Sequence of chain 1.A:
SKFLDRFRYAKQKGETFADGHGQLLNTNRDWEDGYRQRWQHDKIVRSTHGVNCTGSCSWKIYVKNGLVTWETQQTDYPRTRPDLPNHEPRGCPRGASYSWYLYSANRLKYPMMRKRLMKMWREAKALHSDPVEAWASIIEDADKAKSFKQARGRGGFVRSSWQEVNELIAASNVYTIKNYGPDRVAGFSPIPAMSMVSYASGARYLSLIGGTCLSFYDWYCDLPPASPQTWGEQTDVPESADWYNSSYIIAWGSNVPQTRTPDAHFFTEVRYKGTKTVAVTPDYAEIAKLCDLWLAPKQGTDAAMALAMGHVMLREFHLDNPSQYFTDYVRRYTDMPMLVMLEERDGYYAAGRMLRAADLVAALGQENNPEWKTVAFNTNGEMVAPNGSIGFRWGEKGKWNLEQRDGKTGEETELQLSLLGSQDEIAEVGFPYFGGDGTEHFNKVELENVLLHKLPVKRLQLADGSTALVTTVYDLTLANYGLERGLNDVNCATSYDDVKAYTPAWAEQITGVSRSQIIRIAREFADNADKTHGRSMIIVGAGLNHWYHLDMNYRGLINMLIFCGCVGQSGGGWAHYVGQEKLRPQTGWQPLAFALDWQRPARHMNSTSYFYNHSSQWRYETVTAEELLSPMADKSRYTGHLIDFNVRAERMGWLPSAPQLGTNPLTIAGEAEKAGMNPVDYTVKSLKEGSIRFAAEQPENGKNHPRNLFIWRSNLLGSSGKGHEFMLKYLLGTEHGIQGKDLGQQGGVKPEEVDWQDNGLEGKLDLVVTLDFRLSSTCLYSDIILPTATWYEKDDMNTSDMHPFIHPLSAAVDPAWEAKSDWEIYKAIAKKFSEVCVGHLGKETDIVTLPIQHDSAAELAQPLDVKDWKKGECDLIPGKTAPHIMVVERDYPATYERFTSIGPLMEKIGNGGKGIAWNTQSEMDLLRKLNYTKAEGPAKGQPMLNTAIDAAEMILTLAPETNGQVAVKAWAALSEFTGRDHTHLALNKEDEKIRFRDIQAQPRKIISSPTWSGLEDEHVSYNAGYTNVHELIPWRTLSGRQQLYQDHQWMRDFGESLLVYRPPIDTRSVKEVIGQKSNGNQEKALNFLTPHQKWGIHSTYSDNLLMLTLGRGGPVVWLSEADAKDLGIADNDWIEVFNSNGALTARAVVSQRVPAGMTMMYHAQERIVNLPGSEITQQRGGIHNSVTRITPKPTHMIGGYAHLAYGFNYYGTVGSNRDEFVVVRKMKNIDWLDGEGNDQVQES

The protein below binds the small molecule below.
Small molecule (SMILES): Nc1nc2c(c(=O)[nH]1)N[C@@H](/C(S)=C(/S)[C@H](O)CO[P](=O)(O)O[P](=O)(O)OC[C@H]1O[C@@H](n3cnc4c(=O)[nH]c(N)nc43)[C@H](O)[C@@H]1O)C=N2

Binding-site contacts:
Ligand atom N16 contacts residue ASN1185 of chain 1.A at 3.1 Å (h-bond).
Ligand atom O1B contacts residue TYR220 of chain 1.A at 2.6 Å (h-bond).
Ligand atom N1 contacts residue ASP822 of chain 1.A at 2.7 Å (salt-bridge).
Ligand atom O6 contacts residue LYS794 of chain 1.A at 2.7 Å (salt-bridge).
Ligand atom O14 contacts residue ARG1218 of chain 1.A at 2.9 Å (salt-bridge).
Ligand atom C1' contacts residue ASP772 of chain 1.A at 3.2 Å.
Ligand atom O14 contacts residue HIS1092 of chain 1.A at 3.0 Å (h-bond).
Ligand atom S13 contacts residue 6MO1 of chain 1.F at 2.4 Å.
Ligand atom C17 contacts residue THR1090 of chain 1.A at 3.2 Å.
Ligand atom N7 contacts residue TRP791 of chain 1.A at 2.7 Å (h-bond).
Ligand atom N16 contacts residue THR1090 of chain 1.A at 3.1 Å (h-bond).
Ligand atom O2' contacts residue ARG774 of chain 1.A at 2.8 Å (salt-bridge).
Ligand atom O11 contacts residue SER719 of chain 1.A at 3.1 Å (h-bond).
Ligand atom S13 contacts residue MGD1 of chain 1.E at 3.1 Å (h-bond).
Ligand atom O2B contacts residue ASN715 of chain 1.A at 2.9 Å (h-bond).
Ligand atom O1A contacts residue SER719 of chain 1.A at 3.1 Å.
Ligand atom O3' contacts residue ARG774 of chain 1.A at 3.0 Å (salt-bridge).
Ligand atom O4' contacts residue ARG713 of chain 1.A at 3.2 Å.
Ligand atom C16 contacts residue HIS1163 of chain 1.A at 3.0 Å.
Ligand atom N17 contacts residue ASN1217 of chain 1.A at 3.2 Å (h-bond).
Ligand atom N3 contacts residue ARG713 of chain 1.A at 3.2 Å (salt-bridge).
Ligand atom O1A contacts residue SER1099 of chain 1.A at 2.7 Å (h-bond).
Ligand atom N17 contacts residue THR1090 of chain 1.A at 2.5 Å (h-bond).
Ligand atom S12 contacts residue 6MO1 of chain 1.F at 2.4 Å.
Ligand atom N8 contacts residue LYS722 of chain 1.A at 3.2 Å.
Ligand atom O11 contacts residue HIS1163 of chain 1.A at 2.9 Å.
Ligand atom O14 contacts residue HIS546 of chain 1.A at 3.2 Å (h-bond).
Ligand atom O14 contacts residue THR1090 of chain 1.A at 3.2 Å (h-bond).
Ligand atom S12 contacts residue HIS1098 of chain 1.A at 2.9 Å.
Ligand atom N15 contacts residue HIS1163 of chain 1.A at 3.1 Å (h-bond).
Ligand atom N2 contacts residue LEU771 of chain 1.A at 2.9 Å (h-bond).
Ligand atom O3' contacts residue ASP772 of chain 1.A at 2.7 Å (salt-bridge).
Ligand atom O4' contacts residue SER714 of chain 1.A at 3.1 Å (h-bond).
Ligand atom N18 contacts residue ASN1185 of chain 1.A at 3.2 Å (h-bond).
Ligand atom S12 contacts residue ASN52 of chain 1.A at 3.1 Å (h-bond).
Ligand atom O2A contacts residue THR1100 of chain 1.A at 2.6 Å (h-bond).
Ligand atom S12 contacts residue MGD1 of chain 1.E at 2.9 Å (h-bond).
Ligand atom S13 contacts residue ASP222 of chain 1.A at 3.0 Å (salt-bridge).
Ligand atom N2 contacts residue ASP822 of chain 1.A at 2.9 Å (salt-bridge).
Ligand atom O2' contacts residue ASP772 of chain 1.A at 2.6 Å (salt-bridge).